Sequence of chain 1.Q:
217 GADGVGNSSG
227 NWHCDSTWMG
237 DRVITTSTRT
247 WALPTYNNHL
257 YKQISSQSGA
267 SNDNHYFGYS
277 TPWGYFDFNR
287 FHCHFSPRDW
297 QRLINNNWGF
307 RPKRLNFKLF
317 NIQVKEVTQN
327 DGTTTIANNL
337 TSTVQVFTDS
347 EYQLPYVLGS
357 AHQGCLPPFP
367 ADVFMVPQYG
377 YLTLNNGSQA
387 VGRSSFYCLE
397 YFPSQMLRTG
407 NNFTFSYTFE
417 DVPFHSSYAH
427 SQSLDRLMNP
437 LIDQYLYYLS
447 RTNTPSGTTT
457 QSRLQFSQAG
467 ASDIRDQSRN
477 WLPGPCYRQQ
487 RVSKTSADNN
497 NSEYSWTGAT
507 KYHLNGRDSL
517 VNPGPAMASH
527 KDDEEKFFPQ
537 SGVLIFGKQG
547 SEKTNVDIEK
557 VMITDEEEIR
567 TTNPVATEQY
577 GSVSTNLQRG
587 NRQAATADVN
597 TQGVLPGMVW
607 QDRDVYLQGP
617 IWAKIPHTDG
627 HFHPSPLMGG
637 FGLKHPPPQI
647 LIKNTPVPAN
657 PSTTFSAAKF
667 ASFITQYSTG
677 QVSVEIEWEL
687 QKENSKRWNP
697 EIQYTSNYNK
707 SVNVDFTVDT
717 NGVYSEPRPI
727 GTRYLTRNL

Binding-site contacts:
Ligand atom N1 contacts residue PRO630 of chain 1.Q at 4.0 Å.
Ligand atom N6 contacts residue SER631 of chain 1.Q at 4.2 Å.
Ligand atom N9 contacts residue PRO630 of chain 1.Q at 4.0 Å.
Ligand atom C4 contacts residue PRO630 of chain 1.Q at 3.6 Å (hydrophobic).
Ligand atom C2 contacts residue PRO630 of chain 1.Q at 3.5 Å (hydrophobic).
Ligand atom C1' contacts residue HIS629 of chain 1.Q at 3.8 Å.
Ligand atom P contacts residue PRO630 of chain 1.Q at 4.5 Å.
Ligand atom C4 contacts residue PRO419 of chain 1.Q at 4.4 Å (hydrophobic).
Ligand atom N6 contacts residue VAL418 of chain 1.Q at 3.5 Å.
Ligand atom N3 contacts residue PRO630 of chain 1.Q at 3.3 Å.
Ligand atom N6 contacts residue PHE637 of chain 1.Q at 4.0 Å.
Ligand atom O5' contacts residue PRO630 of chain 1.Q at 3.9 Å.
Ligand atom C6 contacts residue VAL418 of chain 1.Q at 4.0 Å (hydrophobic).
Ligand atom C5 contacts residue SER631 of chain 1.Q at 3.9 Å.
Ligand atom N1 contacts residue GLY638 of chain 1.Q at 3.5 Å (h-bond).
Ligand atom C1' contacts residue PRO630 of chain 1.Q at 4.0 Å (hydrophobic).
Ligand atom C6 contacts residue GLY638 of chain 1.Q at 3.9 Å.
Ligand atom P contacts residue HIS627 of chain 1.Q at 4.0 Å.
Ligand atom C8 contacts residue SER631 of chain 1.Q at 3.8 Å.
Ligand atom O1P contacts residue LYS640 of chain 1.Q at 4.4 Å.
Ligand atom N7 contacts residue SER631 of chain 1.Q at 3.3 Å.
Ligand atom N6 contacts residue GLY638 of chain 1.Q at 3.0 Å (h-bond).
Ligand atom C6 contacts residue PRO419 of chain 1.Q at 4.1 Å (hydrophobic).
Ligand atom C6 contacts residue SER631 of chain 1.Q at 4.3 Å.
Ligand atom C8 contacts residue HIS629 of chain 1.Q at 3.6 Å.
Ligand atom O4' contacts residue HIS629 of chain 1.Q at 4.2 Å.
Ligand atom N9 contacts residue HIS629 of chain 1.Q at 4.3 Å.
Ligand atom O1P contacts residue PRO630 of chain 1.Q at 4.3 Å.
Ligand atom N7 contacts residue HIS629 of chain 1.Q at 4.3 Å.
Ligand atom C5 contacts residue PRO419 of chain 1.Q at 4.0 Å (hydrophobic).
Ligand atom O4' contacts residue PRO630 of chain 1.Q at 3.4 Å.
Ligand atom N6 contacts residue PRO419 of chain 1.Q at 4.5 Å.
Ligand atom N1 contacts residue PRO419 of chain 1.Q at 4.4 Å.
Ligand atom C8 contacts residue PRO419 of chain 1.Q at 4.4 Å (hydrophobic).
Ligand atom C4 contacts residue SER631 of chain 1.Q at 4.4 Å.
Ligand atom N7 contacts residue PRO419 of chain 1.Q at 4.0 Å.
Ligand atom C5 contacts residue PRO630 of chain 1.Q at 4.1 Å (hydrophobic).
Ligand atom C2' contacts residue HIS629 of chain 1.Q at 4.5 Å.
Ligand atom C6 contacts residue PRO630 of chain 1.Q at 4.3 Å (hydrophobic).
Ligand atom N1 contacts residue VAL418 of chain 1.Q at 4.1 Å.

This protein binds this small molecule.
Small molecule (SMILES): Nc1ncnc2c1ncn2[C@H]1C[C@H](O)[C@@H](COP(=O)(O)O)O1